The small molecule below binds the protein below.
Small molecule (SMILES): COC(=O)[C@H](c1ccccc1Cl)N1CCc2sccc2C1

Binding-site contacts:
Ligand atom CAF contacts residue ILE190 of chain 1.B at 4.2 Å (hydrophobic).
Ligand atom CAL contacts residue PHE278 of chain 1.B at 3.9 Å (hydrophobic).
Ligand atom CAH contacts residue ILE344 of chain 1.B at 4.3 Å (hydrophobic).
Ligand atom CAG contacts residue ILE95 of chain 1.B at 4.2 Å (hydrophobic).
Ligand atom CAJ contacts residue PHE278 of chain 1.B at 3.1 Å (hydrophobic).
Ligand atom OAM contacts residue VAL458 of chain 1.B at 3.6 Å.
Ligand atom CAE contacts residue THR283 of chain 1.B at 3.9 Å.
Ligand atom CAH contacts residue THR283 of chain 1.B at 3.3 Å.
Ligand atom CAG contacts residue VAL348 of chain 1.B at 3.9 Å (hydrophobic).
Ligand atom CAP contacts residue VAL348 of chain 1.B at 4.0 Å (hydrophobic).
Ligand atom CAR contacts residue PHE278 of chain 1.B at 3.5 Å (hydrophobic).
Ligand atom CAA contacts residue VAL348 of chain 1.B at 4.3 Å (hydrophobic).
Ligand atom CAF contacts residue VAL85 of chain 1.B at 4.0 Å (hydrophobic).
Ligand atom O contacts residue ILE344 of chain 1.B at 4.1 Å.
Ligand atom CAD contacts residue ALA279 of chain 1.B at 3.8 Å (hydrophobic).
Ligand atom CAF contacts residue PHE89 of chain 1.B at 4.0 Å (hydrophobic).
Ligand atom CAG contacts residue HEM1 of chain 1.G at 3.8 Å.
Ligand atom CL1 contacts residue VAL348 of chain 1.B at 4.0 Å.
Ligand atom CAH contacts residue ALA279 of chain 1.B at 3.8 Å (hydrophobic).
Ligand atom CAD contacts residue HEM1 of chain 1.G at 3.1 Å.
Ligand atom CAQ contacts residue PHE278 of chain 1.B at 3.8 Å (hydrophobic).
Ligand atom O contacts residue THR283 of chain 1.B at 3.6 Å (h-bond).
Ligand atom CAA contacts residue VAL458 of chain 1.B at 3.4 Å (hydrophobic).
Ligand atom CAJ contacts residue SER275 of chain 1.B at 4.2 Å.
Ligand atom CAI contacts residue ILE190 of chain 1.B at 3.4 Å (hydrophobic).
Ligand atom CAJ contacts residue ALA279 of chain 1.B at 3.2 Å (hydrophobic).
Ligand atom N contacts residue PHE187 of chain 1.B at 4.3 Å.
Ligand atom CAL contacts residue PHE187 of chain 1.B at 3.6 Å (hydrophobic).
Ligand atom OAM contacts residue PHE187 of chain 1.B at 4.1 Å.
Ligand atom SAN contacts residue PHE89 of chain 1.B at 4.0 Å.
Ligand atom CAK contacts residue ALA279 of chain 1.B at 3.3 Å (hydrophobic).
Ligand atom CAQ contacts residue ILE190 of chain 1.B at 4.2 Å (hydrophobic).
Ligand atom CAE contacts residue HEM1 of chain 1.G at 3.4 Å.
Ligand atom OAM contacts residue GLY459 of chain 1.B at 4.3 Å.
Ligand atom C contacts residue PHE187 of chain 1.B at 3.7 Å (hydrophobic).
Ligand atom N contacts residue PHE278 of chain 1.B at 4.1 Å.
Ligand atom CAE contacts residue ALA279 of chain 1.B at 3.4 Å (hydrophobic).
Ligand atom SAN contacts residue PHE278 of chain 1.B at 3.9 Å.
Ligand atom CAK contacts residue PHE278 of chain 1.B at 3.4 Å (hydrophobic).
Ligand atom O contacts residue PHE187 of chain 1.B at 3.3 Å.

Sequence of chain 1.B:
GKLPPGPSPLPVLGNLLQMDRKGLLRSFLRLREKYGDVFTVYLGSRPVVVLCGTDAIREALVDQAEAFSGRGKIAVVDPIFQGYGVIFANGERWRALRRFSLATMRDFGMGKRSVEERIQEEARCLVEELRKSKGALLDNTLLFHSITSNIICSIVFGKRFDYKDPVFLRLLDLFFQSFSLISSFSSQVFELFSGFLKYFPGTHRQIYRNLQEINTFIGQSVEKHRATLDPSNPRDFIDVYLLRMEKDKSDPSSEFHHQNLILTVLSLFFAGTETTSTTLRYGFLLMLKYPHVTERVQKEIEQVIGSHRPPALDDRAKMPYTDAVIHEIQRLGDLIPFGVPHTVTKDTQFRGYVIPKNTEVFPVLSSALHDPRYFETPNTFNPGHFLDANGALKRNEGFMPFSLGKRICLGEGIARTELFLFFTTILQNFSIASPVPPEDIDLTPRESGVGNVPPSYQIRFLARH